This small molecule binds to this protein.
Small molecule (SMILES): CC[C@H](C)[C@H](C(=O)O)[C@@H](O)C(=O)N[C@H](C(=O)N[C@H](C(=O)OCc1ccccc1)C(C)C)C(C)C

Sequence of chain 1.BA:
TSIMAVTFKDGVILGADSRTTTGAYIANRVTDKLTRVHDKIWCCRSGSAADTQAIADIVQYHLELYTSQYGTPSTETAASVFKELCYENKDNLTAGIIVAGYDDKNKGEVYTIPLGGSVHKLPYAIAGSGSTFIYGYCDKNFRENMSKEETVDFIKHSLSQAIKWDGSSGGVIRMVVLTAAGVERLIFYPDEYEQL

Binding-site contacts:
Ligand atom O3 contacts residue ARG45 of chain 1.BA at 3.8 Å.
Ligand atom O10 contacts residue THR1 of chain 1.BA at 2.7 Å (h-bond).
Ligand atom C24 contacts residue SER118 of chain 1.V at 3.9 Å.
Ligand atom C1 contacts residue SER46 of chain 1.BA at 3.9 Å.
Ligand atom C24 contacts residue HIS114 of chain 1.V at 3.6 Å.
Ligand atom C5 contacts residue THR1 of chain 1.BA at 3.1 Å.
Ligand atom N20 contacts residue THR20 of chain 1.BA at 4.0 Å.
Ligand atom C8 contacts residue SER46 of chain 1.BA at 3.9 Å.
Ligand atom O12 contacts residue THR20 of chain 1.BA at 3.6 Å.
Ligand atom O3 contacts residue SER46 of chain 1.BA at 2.8 Å.
Ligand atom C6 contacts residue ALA49 of chain 1.BA at 3.9 Å (hydrophobic).
Ligand atom C1 contacts residue GLY47 of chain 1.BA at 3.8 Å.
Ligand atom C8 contacts residue GLY47 of chain 1.BA at 3.1 Å.
Ligand atom O19 contacts residue SER48 of chain 1.BA at 3.9 Å.
Ligand atom C15 contacts residue THR21 of chain 1.BA at 3.8 Å.
Ligand atom O3 contacts residue GLY47 of chain 1.BA at 2.8 Å (h-bond).
Ligand atom O12 contacts residue THR21 of chain 1.BA at 2.9 Å (h-bond).
Ligand atom C8 contacts residue ALA49 of chain 1.BA at 3.9 Å (hydrophobic).
Ligand atom O27 contacts residue ALA49 of chain 1.BA at 3.8 Å.
Ligand atom O3 contacts residue THR1 of chain 1.BA at 2.3 Å (h-bond).
Ligand atom O19 contacts residue ALA49 of chain 1.BA at 3.2 Å (h-bond).
Ligand atom C34 contacts residue HIS116 of chain 1.V at 3.5 Å.
Ligand atom C6 contacts residue THR20 of chain 1.BA at 3.9 Å.
Ligand atom N13 contacts residue GLY47 of chain 1.BA at 3.6 Å (h-bond).
Ligand atom C23 contacts residue THR20 of chain 1.BA at 3.0 Å.
Ligand atom C14 contacts residue THR21 of chain 1.BA at 3.4 Å.
Ligand atom C9 contacts residue THR1 of chain 1.BA at 2.6 Å.
Ligand atom C23 contacts residue ALA27 of chain 1.BA at 3.8 Å (hydrophobic).
Ligand atom C1 contacts residue THR1 of chain 1.BA at 1.3 Å.
Ligand atom C7 contacts residue ARG45 of chain 1.BA at 3.8 Å.
Ligand atom C22 contacts residue THR22 of chain 1.BA at 3.7 Å.
Ligand atom C28 contacts residue SER48 of chain 1.BA at 3.5 Å.
Ligand atom C16 contacts residue THR21 of chain 1.BA at 3.4 Å.
Ligand atom N20 contacts residue THR21 of chain 1.BA at 3.4 Å (h-bond).
Ligand atom C7 contacts residue THR1 of chain 1.BA at 3.7 Å.
Ligand atom C4 contacts residue THR1 of chain 1.BA at 2.4 Å.
Ligand atom C33 contacts residue HIS116 of chain 1.V at 3.6 Å.
Ligand atom O19 contacts residue GLY47 of chain 1.BA at 3.6 Å.
Ligand atom C4 contacts residue GLY47 of chain 1.BA at 3.5 Å.
Ligand atom C5 contacts residue LYS33 of chain 1.BA at 3.8 Å.

Sequence of chain 1.V:
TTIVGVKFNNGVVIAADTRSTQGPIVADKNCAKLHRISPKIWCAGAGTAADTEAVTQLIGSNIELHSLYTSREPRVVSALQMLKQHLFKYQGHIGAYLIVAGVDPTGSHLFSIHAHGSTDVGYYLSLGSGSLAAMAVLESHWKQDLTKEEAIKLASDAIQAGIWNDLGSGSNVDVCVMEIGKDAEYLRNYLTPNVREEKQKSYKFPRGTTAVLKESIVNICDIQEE